A small-molecule ligand and the protein it binds are described below.
Small molecule (SMILES): CC(=O)N[C@@H]1[C@@H](OP(=O)(O)OP(=O)(O)OC[C@H]2O[C@@H](n3ccc(=O)[nH]c3=O)[C@H](O)[C@@H]2O)O[C@H](C(=O)O)[C@@H](O)[C@@H]1O

Sequence of chain 1.A:
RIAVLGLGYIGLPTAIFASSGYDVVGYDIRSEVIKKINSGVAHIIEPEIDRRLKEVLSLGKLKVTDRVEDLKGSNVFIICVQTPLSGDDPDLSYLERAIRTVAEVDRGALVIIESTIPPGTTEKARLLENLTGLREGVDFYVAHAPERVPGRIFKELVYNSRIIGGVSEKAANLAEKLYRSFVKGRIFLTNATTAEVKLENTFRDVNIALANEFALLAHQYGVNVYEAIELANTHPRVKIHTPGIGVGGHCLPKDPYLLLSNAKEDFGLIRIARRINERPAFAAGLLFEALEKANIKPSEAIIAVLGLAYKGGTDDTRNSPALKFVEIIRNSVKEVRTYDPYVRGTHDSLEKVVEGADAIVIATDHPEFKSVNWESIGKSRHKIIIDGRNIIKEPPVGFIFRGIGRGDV

Binding-site contacts:
Ligand atom N2' contacts residue ASN208 of chain 1.A at 3.0 Å (h-bond).
Ligand atom C8' contacts residue GLU207 of chain 1.A at 3.5 Å.
Ligand atom C8' contacts residue ASN208 of chain 1.A at 3.4 Å.
Ligand atom O2B contacts residue PRO155 of chain 1.A at 3.4 Å.
Ligand atom O2C contacts residue TYR318 of chain 1.A at 3.6 Å (h-bond).
Ligand atom O5' contacts residue ASN208 of chain 1.A at 3.5 Å (h-bond).
Ligand atom O1A contacts residue LYS319 of chain 1.A at 2.9 Å (salt-bridge).
Ligand atom N3 contacts residue ILE215 of chain 1.A at 3.5 Å.
Ligand atom O7' contacts residue HIS242 of chain 1.B at 3.4 Å.
Ligand atom O3' contacts residue HIS242 of chain 1.B at 3.1 Å (h-bond).
Ligand atom C6' contacts residue LYS204 of chain 1.A at 3.4 Å.
Ligand atom O3' contacts residue ARG152 of chain 1.A at 2.6 Å (salt-bridge).
Ligand atom O3C contacts residue TYR318 of chain 1.A at 2.8 Å (h-bond).
Ligand atom C4C contacts residue GLY255 of chain 1.A at 3.2 Å.
Ligand atom O7' contacts residue ARG211 of chain 1.A at 3.3 Å.
Ligand atom O3C contacts residue GLY255 of chain 1.A at 2.8 Å (h-bond).
Ligand atom C7' contacts residue ARG211 of chain 1.A at 3.3 Å.
Ligand atom O4' contacts residue LYS204 of chain 1.A at 3.5 Å (salt-bridge).
Ligand atom O6A contacts residue LYS204 of chain 1.A at 2.8 Å (salt-bridge).
Ligand atom C6' contacts residue CYS258 of chain 1.A at 3.2 Å (hydrophobic).
Ligand atom C3' contacts residue ARG152 of chain 1.A at 3.5 Å.
Ligand atom O1A contacts residue ARG211 of chain 1.A at 3.2 Å (salt-bridge).
Ligand atom O6B contacts residue CYS258 of chain 1.A at 3.3 Å (h-bond).
Ligand atom C8' contacts residue HIS242 of chain 1.B at 3.5 Å.
Ligand atom O4' contacts residue VAL153 of chain 1.A at 2.7 Å (h-bond).
Ligand atom C4' contacts residue VAL153 of chain 1.A at 3.4 Å (hydrophobic).
Ligand atom O7' contacts residue ARG244 of chain 1.B at 2.9 Å (salt-bridge).
Ligand atom O6A contacts residue CYS258 of chain 1.A at 3.4 Å (h-bond).
Ligand atom O3' contacts residue ARG244 of chain 1.B at 3.0 Å (salt-bridge).
Ligand atom C5 contacts residue ARG211 of chain 1.A at 3.5 Å.
Ligand atom O1A contacts residue MSE154 of chain 1.A at 3.1 Å.
Ligand atom O4 contacts residue THR249 of chain 1.A at 2.9 Å (h-bond).
Ligand atom O2C contacts residue ARG398 of chain 1.A at 2.9 Å (salt-bridge).
Ligand atom C7' contacts residue HIS242 of chain 1.B at 3.5 Å.
Ligand atom C3' contacts residue VAL153 of chain 1.A at 3.4 Å (hydrophobic).
Ligand atom O4' contacts residue ARG152 of chain 1.A at 2.9 Å.
Ligand atom N3 contacts residue THR249 of chain 1.A at 2.8 Å (h-bond).
Ligand atom C5C contacts residue GLY255 of chain 1.A at 3.5 Å.
Ligand atom O2A contacts residue ARG211 of chain 1.A at 2.6 Å (salt-bridge).
Ligand atom O6A contacts residue ASN208 of chain 1.A at 2.7 Å (h-bond).

Sequence of chain 1.B:
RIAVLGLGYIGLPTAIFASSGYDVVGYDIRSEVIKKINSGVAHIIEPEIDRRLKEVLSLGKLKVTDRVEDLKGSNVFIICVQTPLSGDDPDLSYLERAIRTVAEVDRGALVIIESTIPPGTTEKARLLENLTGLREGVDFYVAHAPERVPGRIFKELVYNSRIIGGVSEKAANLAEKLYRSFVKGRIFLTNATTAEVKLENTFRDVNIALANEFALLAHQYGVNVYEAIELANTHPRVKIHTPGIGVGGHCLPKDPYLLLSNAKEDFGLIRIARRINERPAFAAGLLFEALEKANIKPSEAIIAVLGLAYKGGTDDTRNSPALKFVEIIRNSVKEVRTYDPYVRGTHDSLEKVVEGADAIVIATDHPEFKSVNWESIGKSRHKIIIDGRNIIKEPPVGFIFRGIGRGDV